Binding-site contacts:
Ligand atom C contacts residue ASP235 of chain 19.C at 4.0 Å.
Ligand atom CA contacts residue CYS265 of chain 19.A at 4.4 Å (hydrophobic).
Ligand atom OXT contacts residue ASP235 of chain 19.C at 2.9 Å (salt-bridge).
Ligand atom OXT contacts residue PHE264 of chain 19.A at 4.2 Å.
Ligand atom OXT contacts residue CYS1 of chain 19.E at 2.7 Å (h-bond).
Ligand atom N contacts residue MET247 of chain 19.A at 3.8 Å.
Ligand atom OXT contacts residue GLN95 of chain 19.C at 2.7 Å (h-bond).
Ligand atom O contacts residue ASP235 of chain 19.C at 4.5 Å.
Ligand atom C contacts residue MET247 of chain 19.A at 3.9 Å (hydrophobic).
Ligand atom C contacts residue CYS1 of chain 19.E at 2.8 Å (hydrophobic).
Ligand atom C contacts residue PHE264 of chain 19.A at 3.8 Å (hydrophobic).
Ligand atom O contacts residue CYS1 of chain 19.E at 3.7 Å.
Ligand atom CA contacts residue GLN95 of chain 19.C at 4.2 Å.
Ligand atom O contacts residue SER96 of chain 19.C at 3.6 Å.
Ligand atom N contacts residue PHE264 of chain 19.A at 3.5 Å (h-bond).
Ligand atom C contacts residue GLN95 of chain 19.C at 3.1 Å.
Ligand atom O contacts residue MET247 of chain 19.A at 3.4 Å (h-bond).
Ligand atom O contacts residue PHE264 of chain 19.A at 3.9 Å.
Ligand atom CA contacts residue CYS1 of chain 19.E at 2.4 Å (hydrophobic).
Ligand atom CA contacts residue PHE264 of chain 19.A at 3.1 Å (hydrophobic).
Ligand atom O contacts residue GLN95 of chain 19.C at 3.3 Å (h-bond).
Ligand atom CA contacts residue MET247 of chain 19.A at 4.1 Å (hydrophobic).
Ligand atom N contacts residue CYS1 of chain 19.E at 1.3 Å.

Sequence of chain 19.A:
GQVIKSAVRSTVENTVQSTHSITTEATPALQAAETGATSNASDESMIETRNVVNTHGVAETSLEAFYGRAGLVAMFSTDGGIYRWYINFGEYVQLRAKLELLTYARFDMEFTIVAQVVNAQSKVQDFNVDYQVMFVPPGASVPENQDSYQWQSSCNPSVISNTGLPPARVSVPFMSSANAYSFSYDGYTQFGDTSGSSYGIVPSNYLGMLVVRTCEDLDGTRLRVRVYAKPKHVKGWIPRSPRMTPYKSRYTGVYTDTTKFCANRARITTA

Sequence of chain 19.C:
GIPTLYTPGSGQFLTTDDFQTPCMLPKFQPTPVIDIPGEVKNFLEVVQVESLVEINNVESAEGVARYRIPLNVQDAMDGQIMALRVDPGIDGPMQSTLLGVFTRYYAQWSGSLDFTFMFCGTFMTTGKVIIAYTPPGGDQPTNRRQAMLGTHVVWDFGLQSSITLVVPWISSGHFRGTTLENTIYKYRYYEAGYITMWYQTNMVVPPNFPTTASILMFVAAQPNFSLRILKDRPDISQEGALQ

A protein and the small-molecule ligand that binds it are described below.
Small molecule (SMILES): NCC(=O)O